A small-molecule ligand and the protein it binds are described below.
Small molecule (SMILES): O=C(O)c1ccc(O)[n+]([O-])c1

Sequence of chain 2.A:
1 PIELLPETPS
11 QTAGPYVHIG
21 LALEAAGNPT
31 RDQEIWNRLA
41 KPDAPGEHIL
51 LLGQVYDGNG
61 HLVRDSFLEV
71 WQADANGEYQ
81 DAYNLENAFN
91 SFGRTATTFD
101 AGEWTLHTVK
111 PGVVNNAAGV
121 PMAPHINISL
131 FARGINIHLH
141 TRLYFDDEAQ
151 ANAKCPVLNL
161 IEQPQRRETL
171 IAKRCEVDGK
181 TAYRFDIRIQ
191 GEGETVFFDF

Sequence of chain 2.B:
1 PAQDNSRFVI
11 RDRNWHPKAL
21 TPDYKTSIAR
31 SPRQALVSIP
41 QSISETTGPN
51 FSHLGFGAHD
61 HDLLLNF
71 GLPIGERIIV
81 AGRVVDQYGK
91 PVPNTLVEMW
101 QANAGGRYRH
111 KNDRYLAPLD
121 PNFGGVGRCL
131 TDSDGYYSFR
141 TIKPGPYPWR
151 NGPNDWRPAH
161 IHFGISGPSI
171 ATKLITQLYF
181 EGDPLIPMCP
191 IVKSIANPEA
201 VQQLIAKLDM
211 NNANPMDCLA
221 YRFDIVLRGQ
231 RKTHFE

Binding-site contacts:
Ligand atom O3 contacts residue GLN177 of chain 2.B at 3.7 Å.
Ligand atom O2 contacts residue TRP149 of chain 2.B at 3.3 Å.
Ligand atom O1 contacts residue TYR24 of chain 2.B at 2.3 Å (h-bond).
Ligand atom C6 contacts residue FE1 of chain 2.M at 2.9 Å.
Ligand atom O1 contacts residue GLY14 of chain 2.A at 4.1 Å.
Ligand atom C3 contacts residue ILE191 of chain 2.B at 3.9 Å (hydrophobic).
Ligand atom O2 contacts residue TYR24 of chain 2.B at 3.8 Å.
Ligand atom C7 contacts residue ILE191 of chain 2.B at 3.8 Å (hydrophobic).
Ligand atom C2 contacts residue ILE191 of chain 2.B at 3.5 Å (hydrophobic).
Ligand atom C3 contacts residue PRO15 of chain 2.A at 3.4 Å (hydrophobic).
Ligand atom C5 contacts residue TYR147 of chain 2.B at 3.8 Å (hydrophobic).
Ligand atom O3 contacts residue ARG157 of chain 2.B at 2.8 Å (salt-bridge).
Ligand atom O3 contacts residue FE1 of chain 2.M at 2.5 Å.
Ligand atom N1 contacts residue FE1 of chain 2.M at 3.0 Å.
Ligand atom C2 contacts residue GLY14 of chain 2.A at 4.0 Å.
Ligand atom O4 contacts residue HIS160 of chain 2.B at 3.3 Å.
Ligand atom O1 contacts residue THR12 of chain 2.A at 3.8 Å.
Ligand atom C7 contacts residue PRO15 of chain 2.A at 3.5 Å (hydrophobic).
Ligand atom C7 contacts residue TRP149 of chain 2.B at 3.7 Å (hydrophobic).
Ligand atom N1 contacts residue ARG157 of chain 2.B at 3.4 Å (salt-bridge).
Ligand atom C2 contacts residue PRO15 of chain 2.A at 3.8 Å (hydrophobic).
Ligand atom O3 contacts residue HIS160 of chain 2.B at 3.3 Å (h-bond).
Ligand atom O1 contacts residue PRO15 of chain 2.A at 3.9 Å.
Ligand atom O4 contacts residue TYR108 of chain 2.B at 3.3 Å (h-bond).
Ligand atom N1 contacts residue HIS162 of chain 2.B at 4.0 Å.
Ligand atom C4 contacts residue TRP149 of chain 2.B at 3.8 Å (hydrophobic).
Ligand atom C2 contacts residue ARG157 of chain 2.B at 3.9 Å.
Ligand atom C7 contacts residue TYR24 of chain 2.B at 3.5 Å (hydrophobic).
Ligand atom C5 contacts residue FE1 of chain 2.M at 4.1 Å.
Ligand atom O4 contacts residue ARG157 of chain 2.B at 3.8 Å.
Ligand atom C5 contacts residue ARG157 of chain 2.B at 4.1 Å.
Ligand atom O3 contacts residue HIS162 of chain 2.B at 2.9 Å.
Ligand atom C3 contacts residue TRP149 of chain 2.B at 4.1 Å (hydrophobic).
Ligand atom C4 contacts residue PRO15 of chain 2.A at 3.7 Å (hydrophobic).
Ligand atom O1 contacts residue ILE191 of chain 2.B at 3.5 Å.
Ligand atom O4 contacts residue TYR147 of chain 2.B at 4.0 Å.
Ligand atom C6 contacts residue ARG157 of chain 2.B at 3.9 Å.
Ligand atom O2 contacts residue PRO15 of chain 2.A at 3.9 Å.
Ligand atom O2 contacts residue ARG133 of chain 2.A at 3.9 Å.
Ligand atom O4 contacts residue FE1 of chain 2.M at 2.2 Å.